Sequence of chain 1.B:
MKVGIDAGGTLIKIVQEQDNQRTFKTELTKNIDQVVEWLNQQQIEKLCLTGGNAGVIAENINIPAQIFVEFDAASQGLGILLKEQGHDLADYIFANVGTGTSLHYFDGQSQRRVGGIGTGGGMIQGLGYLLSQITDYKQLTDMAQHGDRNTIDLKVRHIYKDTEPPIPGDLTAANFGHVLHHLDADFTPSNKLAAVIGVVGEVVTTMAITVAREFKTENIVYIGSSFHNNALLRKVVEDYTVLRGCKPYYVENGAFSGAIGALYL

This small molecule binds to this protein.
Small molecule (SMILES): COCCCCCNC(=O)CCNC(=O)[C@H](O)C(C)(C)COP(=O)(O)O

Sequence of chain 1.D:
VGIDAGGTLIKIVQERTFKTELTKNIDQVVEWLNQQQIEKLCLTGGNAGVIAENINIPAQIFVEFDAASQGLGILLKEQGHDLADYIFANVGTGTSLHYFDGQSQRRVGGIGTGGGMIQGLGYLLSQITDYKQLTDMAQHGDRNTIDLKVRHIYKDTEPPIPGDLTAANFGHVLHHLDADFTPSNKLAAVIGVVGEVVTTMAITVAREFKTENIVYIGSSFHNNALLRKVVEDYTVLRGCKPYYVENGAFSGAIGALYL

Binding-site contacts:
Ligand atom C08 contacts residue PHE71 of chain 1.D at 3.6 Å (hydrophobic).
Ligand atom O04 contacts residue ADP1 of chain 1.N at 2.9 Å (h-bond).
Ligand atom O03 contacts residue MG1 of chain 1.P at 2.2 Å.
Ligand atom O01 contacts residue THR99 of chain 1.D at 3.3 Å (h-bond).
Ligand atom O01 contacts residue GLY100 of chain 1.D at 3.3 Å (h-bond).
Ligand atom O11 contacts residue THR101 of chain 1.D at 3.8 Å.
Ligand atom C20 contacts residue TYR240 of chain 1.B at 3.4 Å (hydrophobic).
Ligand atom C23 contacts residue THR172 of chain 1.B at 3.8 Å.
Ligand atom N19 contacts residue THR172 of chain 1.B at 3.0 Å (h-bond).
Ligand atom N14 contacts residue THR101 of chain 1.D at 3.5 Å (h-bond).
Ligand atom C26 contacts residue THR172 of chain 1.B at 3.7 Å.
Ligand atom O03 contacts residue GLU70 of chain 1.D at 3.4 Å (salt-bridge).
Ligand atom P02 contacts residue MG1 of chain 1.P at 3.4 Å.
Ligand atom C16 contacts residue ARG113 of chain 1.D at 3.7 Å.
Ligand atom O04 contacts residue GLY9 of chain 1.D at 3.5 Å (h-bond).
Ligand atom O03 contacts residue ADP1 of chain 1.N at 2.9 Å (h-bond).
Ligand atom O11 contacts residue GLY100 of chain 1.D at 3.2 Å.
Ligand atom O18 contacts residue ARG113 of chain 1.D at 3.0 Å (salt-bridge).
Ligand atom O13 contacts residue ARG113 of chain 1.D at 2.8 Å (salt-bridge).
Ligand atom O13 contacts residue THR101 of chain 1.D at 3.4 Å (h-bond).
Ligand atom P02 contacts residue ADP1 of chain 1.N at 2.9 Å.
Ligand atom C24 contacts residue GLU202 of chain 1.B at 3.6 Å.
Ligand atom O13 contacts residue SER102 of chain 1.D at 3.5 Å.
Ligand atom O25 contacts residue LEU171 of chain 1.B at 3.8 Å.
Ligand atom C16 contacts residue THR172 of chain 1.B at 3.5 Å.
Ligand atom C17 contacts residue ARG113 of chain 1.D at 3.8 Å.
Ligand atom O05 contacts residue GLU70 of chain 1.D at 3.4 Å (salt-bridge).
Ligand atom C17 contacts residue THR172 of chain 1.B at 3.7 Å.
Ligand atom C24 contacts residue THR172 of chain 1.B at 3.7 Å.
Ligand atom O25 contacts residue THR172 of chain 1.B at 3.5 Å (h-bond).
Ligand atom C22 contacts residue GLU202 of chain 1.B at 3.3 Å.
Ligand atom N14 contacts residue ALA173 of chain 1.B at 3.5 Å (h-bond).
Ligand atom C15 contacts residue ILE117 of chain 1.D at 3.5 Å (hydrophobic).
Ligand atom C12 contacts residue THR101 of chain 1.D at 3.6 Å.
Ligand atom C22 contacts residue THR172 of chain 1.B at 3.6 Å.
Ligand atom O18 contacts residue GLY116 of chain 1.D at 3.4 Å.
Ligand atom C23 contacts residue LEU171 of chain 1.B at 3.6 Å (hydrophobic).
Ligand atom O01 contacts residue ADP1 of chain 1.N at 2.9 Å (h-bond).
Ligand atom C15 contacts residue THR101 of chain 1.D at 3.3 Å.
Ligand atom C23 contacts residue TYR240 of chain 1.B at 3.8 Å (hydrophobic).